This protein binds this small molecule.
Small molecule (SMILES): CNc1nc2c(CC[C@H]3O[C@@H](OC)[C@H](O)[C@@H]3OC)c3nc(N)[nH]c(=O)c3cc2[nH]1

Sequence of chain 1.A:
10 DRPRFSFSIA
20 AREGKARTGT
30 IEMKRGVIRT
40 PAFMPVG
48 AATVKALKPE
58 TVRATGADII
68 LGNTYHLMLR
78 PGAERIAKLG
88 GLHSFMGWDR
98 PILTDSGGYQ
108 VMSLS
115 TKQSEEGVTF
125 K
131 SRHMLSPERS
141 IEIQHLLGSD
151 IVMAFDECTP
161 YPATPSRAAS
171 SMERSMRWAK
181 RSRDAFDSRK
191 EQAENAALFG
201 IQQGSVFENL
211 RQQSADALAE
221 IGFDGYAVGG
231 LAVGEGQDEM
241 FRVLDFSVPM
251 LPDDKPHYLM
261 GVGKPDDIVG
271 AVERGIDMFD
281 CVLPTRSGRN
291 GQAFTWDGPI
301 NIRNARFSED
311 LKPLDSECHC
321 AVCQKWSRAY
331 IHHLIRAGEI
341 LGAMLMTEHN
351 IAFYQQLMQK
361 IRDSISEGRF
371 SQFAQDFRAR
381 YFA

Binding-site contacts:
Ligand atom N9 contacts residue MET260 of chain 1.A at 3.4 Å.
Ligand atom N12 contacts residue ASP156 of chain 1.A at 2.7 Å (salt-bridge).
Ligand atom N16 contacts residue GLY261 of chain 1.A at 3.6 Å.
Ligand atom C1 contacts residue TYR106 of chain 1.A at 3.7 Å (hydrophobic).
Ligand atom C5 contacts residue TYR106 of chain 1.A at 3.6 Å (hydrophobic).
Ligand atom N15 contacts residue LEU231 of chain 1.A at 2.8 Å (h-bond).
Ligand atom C4 contacts residue TYR106 of chain 1.A at 3.5 Å (hydrophobic).
Ligand atom N18 contacts residue ALA232 of chain 1.A at 2.8 Å (h-bond).
Ligand atom C17 contacts residue TYR106 of chain 1.A at 3.6 Å (hydrophobic).
Ligand atom C20 contacts residue ASP280 of chain 1.A at 3.4 Å.
Ligand atom O14 contacts residue CYS158 of chain 1.A at 3.4 Å (h-bond).
Ligand atom O14 contacts residue ASP156 of chain 1.A at 3.6 Å (salt-bridge).
Ligand atom C24 contacts residue ASP102 of chain 1.A at 3.3 Å.
Ligand atom C17 contacts residue GLY261 of chain 1.A at 3.6 Å.
Ligand atom N11 contacts residue ILE201 of chain 1.A at 3.6 Å.
Ligand atom C3 contacts residue LEU231 of chain 1.A at 3.6 Å (hydrophobic).
Ligand atom N15 contacts residue MET260 of chain 1.A at 3.5 Å (h-bond).
Ligand atom C19 contacts residue GLY261 of chain 1.A at 3.6 Å.
Ligand atom C10 contacts residue MET260 of chain 1.A at 3.6 Å (hydrophobic).
Ligand atom C7 contacts residue ASP102 of chain 1.A at 3.3 Å.
Ligand atom O14 contacts residue GLY229 of chain 1.A at 3.2 Å.
Ligand atom O14 contacts residue GLN203 of chain 1.A at 3.0 Å (h-bond).
Ligand atom C6 contacts residue TYR106 of chain 1.A at 3.6 Å (hydrophobic).
Ligand atom N9 contacts residue ASP102 of chain 1.A at 2.8 Å (salt-bridge).
Ligand atom N15 contacts residue ALA232 of chain 1.A at 3.6 Å.
Ligand atom C10 contacts residue ASP102 of chain 1.A at 3.5 Å.
Ligand atom O26 contacts residue ASP102 of chain 1.A at 3.2 Å.
Ligand atom C13 contacts residue ASP156 of chain 1.A at 3.6 Å.
Ligand atom N11 contacts residue ASP102 of chain 1.A at 2.8 Å (salt-bridge).
Ligand atom C6 contacts residue ASP102 of chain 1.A at 3.2 Å.
Ligand atom C10 contacts residue ASP156 of chain 1.A at 3.6 Å.
Ligand atom C27 contacts residue ASP280 of chain 1.A at 3.4 Å.
Ligand atom N9 contacts residue TYR106 of chain 1.A at 3.5 Å.
Ligand atom O14 contacts residue GLY230 of chain 1.A at 2.8 Å (h-bond).
Ligand atom C8 contacts residue TYR106 of chain 1.A at 3.5 Å (hydrophobic).
Ligand atom C3 contacts residue TYR106 of chain 1.A at 3.6 Å (hydrophobic).
Ligand atom N16 contacts residue TYR106 of chain 1.A at 3.5 Å.
Ligand atom N11 contacts residue ASP156 of chain 1.A at 2.8 Å (salt-bridge).
Ligand atom C17 contacts residue ALA232 of chain 1.A at 3.6 Å (hydrophobic).
Ligand atom C25 contacts residue ASP280 of chain 1.A at 3.2 Å.